The protein below binds the small molecule below.
Small molecule (SMILES): CC(=O)N[C@@H]1[C@@H](O)[C@H](O)[C@@H](CO)O[C@H]1O

Sequence of chain 1.S:
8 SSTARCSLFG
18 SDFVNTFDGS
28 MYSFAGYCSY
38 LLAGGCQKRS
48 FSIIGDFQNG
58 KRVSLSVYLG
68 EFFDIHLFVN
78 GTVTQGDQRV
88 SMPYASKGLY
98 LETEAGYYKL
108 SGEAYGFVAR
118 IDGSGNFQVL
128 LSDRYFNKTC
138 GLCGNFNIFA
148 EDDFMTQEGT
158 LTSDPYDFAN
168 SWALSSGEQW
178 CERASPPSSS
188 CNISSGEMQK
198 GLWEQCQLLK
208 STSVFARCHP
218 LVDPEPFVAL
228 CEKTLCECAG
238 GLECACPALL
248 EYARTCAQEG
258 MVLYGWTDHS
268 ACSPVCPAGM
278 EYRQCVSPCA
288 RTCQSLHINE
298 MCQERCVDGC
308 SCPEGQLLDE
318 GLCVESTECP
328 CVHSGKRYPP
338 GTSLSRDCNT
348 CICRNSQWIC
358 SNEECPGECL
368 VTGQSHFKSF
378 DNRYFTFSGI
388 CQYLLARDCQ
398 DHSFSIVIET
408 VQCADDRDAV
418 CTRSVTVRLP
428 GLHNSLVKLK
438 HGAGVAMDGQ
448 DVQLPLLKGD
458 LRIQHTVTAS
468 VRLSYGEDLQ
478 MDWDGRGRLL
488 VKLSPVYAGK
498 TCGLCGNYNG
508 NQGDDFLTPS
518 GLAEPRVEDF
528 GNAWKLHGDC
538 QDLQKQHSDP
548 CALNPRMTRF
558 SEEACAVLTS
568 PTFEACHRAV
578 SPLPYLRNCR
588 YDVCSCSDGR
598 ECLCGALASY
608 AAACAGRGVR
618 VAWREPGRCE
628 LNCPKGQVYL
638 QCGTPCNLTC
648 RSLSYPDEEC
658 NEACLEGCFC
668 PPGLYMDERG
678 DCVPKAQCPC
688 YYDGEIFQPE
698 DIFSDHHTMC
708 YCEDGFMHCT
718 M

Binding-site contacts:
Ligand atom N2 contacts residue ASN77 of chain 1.S at 2.8 Å (h-bond).
Ligand atom C6 contacts residue ARG86 of chain 1.S at 4.4 Å.
Ligand atom C5 contacts residue ASN77 of chain 1.S at 3.6 Å.
Ligand atom C2 contacts residue ASN77 of chain 1.S at 2.3 Å.
Ligand atom C3 contacts residue ASN77 of chain 1.S at 3.7 Å.
Ligand atom C5 contacts residue THR79 of chain 1.S at 3.6 Å.
Ligand atom O5 contacts residue THR79 of chain 1.S at 2.8 Å (h-bond).
Ligand atom O5 contacts residue ASN77 of chain 1.S at 2.3 Å (h-bond).
Ligand atom C2 contacts residue PHE75 of chain 1.S at 3.9 Å (hydrophobic).
Ligand atom O6 contacts residue THR79 of chain 1.S at 2.7 Å (h-bond).
Ligand atom C6 contacts residue THR79 of chain 1.S at 3.5 Å.
Ligand atom C1 contacts residue THR79 of chain 1.S at 3.8 Å.
Ligand atom O6 contacts residue ARG86 of chain 1.S at 4.0 Å.
Ligand atom C1 contacts residue PHE75 of chain 1.S at 4.0 Å (hydrophobic).
Ligand atom C4 contacts residue THR79 of chain 1.S at 4.5 Å.
Ligand atom O5 contacts residue PHE75 of chain 1.S at 3.8 Å.
Ligand atom C4 contacts residue ASN77 of chain 1.S at 4.1 Å.
Ligand atom C1 contacts residue ASN77 of chain 1.S at 1.4 Å.
Ligand atom O7 contacts residue VAL60 of chain 1.S at 4.4 Å.
Ligand atom O7 contacts residue ASN77 of chain 1.S at 3.0 Å (h-bond).
Ligand atom C7 contacts residue ASN77 of chain 1.S at 3.1 Å.
Ligand atom C8 contacts residue ASN77 of chain 1.S at 4.3 Å.
Ligand atom O7 contacts residue PHE75 of chain 1.S at 3.6 Å.
Ligand atom O6 contacts residue PHE75 of chain 1.S at 4.3 Å.